Sequence of chain 1.C:
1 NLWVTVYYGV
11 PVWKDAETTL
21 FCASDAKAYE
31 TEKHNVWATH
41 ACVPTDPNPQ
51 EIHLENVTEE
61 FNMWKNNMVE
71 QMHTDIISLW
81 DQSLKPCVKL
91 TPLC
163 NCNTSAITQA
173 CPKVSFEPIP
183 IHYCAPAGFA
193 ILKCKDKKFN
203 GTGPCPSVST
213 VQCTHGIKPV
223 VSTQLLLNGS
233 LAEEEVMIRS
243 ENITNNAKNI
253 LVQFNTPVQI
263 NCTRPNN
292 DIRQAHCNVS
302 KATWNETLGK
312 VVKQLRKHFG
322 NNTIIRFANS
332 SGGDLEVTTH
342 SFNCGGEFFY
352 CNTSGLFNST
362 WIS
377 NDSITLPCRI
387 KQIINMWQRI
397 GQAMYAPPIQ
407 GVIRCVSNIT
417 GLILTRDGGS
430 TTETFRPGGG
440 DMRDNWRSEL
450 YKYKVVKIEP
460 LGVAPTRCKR

Binding-site contacts:
Ligand atom C2 contacts residue ARG410 of chain 1.C at 4.0 Å.
Ligand atom C3 contacts residue ASN263 of chain 1.C at 3.7 Å.
Ligand atom C1 contacts residue ASN263 of chain 1.C at 1.4 Å.
Ligand atom C5 contacts residue ASN263 of chain 1.C at 3.5 Å.
Ligand atom N2 contacts residue ARG410 of chain 1.C at 3.5 Å (salt-bridge).
Ligand atom C1 contacts residue ARG410 of chain 1.C at 4.5 Å.
Ligand atom O5 contacts residue ASN263 of chain 1.C at 2.2 Å (h-bond).
Ligand atom C7 contacts residue ARG410 of chain 1.C at 2.5 Å.
Ligand atom C2 contacts residue ASN263 of chain 1.C at 2.4 Å.
Ligand atom O7 contacts residue VAL412 of chain 1.C at 4.4 Å.
Ligand atom O7 contacts residue ARG410 of chain 1.C at 1.3 Å (salt-bridge).
Ligand atom O7 contacts residue ASN263 of chain 1.C at 3.1 Å (h-bond).
Ligand atom C6 contacts residue GLN261 of chain 1.C at 4.0 Å.
Ligand atom N2 contacts residue ASN263 of chain 1.C at 3.1 Å (h-bond).
Ligand atom C8 contacts residue ARG410 of chain 1.C at 3.2 Å.
Ligand atom C7 contacts residue ASN263 of chain 1.C at 3.4 Å.
Ligand atom C4 contacts residue ASN263 of chain 1.C at 4.0 Å.
Ligand atom O6 contacts residue SER301 of chain 1.C at 4.3 Å.

The small molecule below binds the protein below.
Small molecule (SMILES): CC(=O)N[C@@H]1[C@@H](O)[C@H](O)[C@@H](CO)O[C@H]1O